Binding-site contacts:
Ligand atom C contacts residue TYR257 of chain 1.A at 3.3 Å (hydrophobic).
Ligand atom CA contacts residue THR210 of chain 1.A at 3.7 Å.
Ligand atom C contacts residue TYR216 of chain 1.A at 3.4 Å (hydrophobic).
Ligand atom CB contacts residue A9Z4 of chain 1.B at 2.6 Å.
Ligand atom CA contacts residue GLN144 of chain 1.A at 3.6 Å.
Ligand atom CB contacts residue THR210 of chain 1.A at 3.8 Å.
Ligand atom N contacts residue GLN144 of chain 1.A at 3.1 Å (h-bond).
Ligand atom C contacts residue TRP33 of chain 1.A at 3.8 Å (hydrophobic).
Ligand atom O contacts residue ILE209 of chain 1.A at 3.6 Å.
Ligand atom OE1 contacts residue HIS140 of chain 1.A at 3.2 Å.
Ligand atom CG contacts residue MUB1 of chain 1.F at 3.6 Å.
Ligand atom O contacts residue ARG212 of chain 1.A at 3.1 Å (salt-bridge).
Ligand atom SG contacts residue PRO145 of chain 1.A at 3.6 Å.
Ligand atom N contacts residue MUB1 of chain 1.F at 1.4 Å.
Ligand atom O contacts residue THR210 of chain 1.A at 3.1 Å (h-bond).
Ligand atom O contacts residue TRP33 of chain 1.A at 3.7 Å.
Ligand atom C contacts residue GLN144 of chain 1.A at 3.8 Å.
Ligand atom OXT contacts residue ILE209 of chain 1.A at 3.6 Å.
Ligand atom C contacts residue ARG212 of chain 1.A at 3.7 Å.
Ligand atom N contacts residue THR210 of chain 1.A at 3.1 Å (h-bond).
Ligand atom N contacts residue THR210 of chain 1.A at 2.9 Å (h-bond).
Ligand atom CA contacts residue THR210 of chain 1.A at 3.7 Å.
Ligand atom O contacts residue TYR257 of chain 1.A at 2.5 Å (h-bond).
Ligand atom C contacts residue THR210 of chain 1.A at 3.7 Å.
Ligand atom CB contacts residue MUB1 of chain 1.F at 3.7 Å.
Ligand atom OXT contacts residue LYS37 of chain 1.A at 2.8 Å (salt-bridge).
Ligand atom CB contacts residue ILE143 of chain 1.A at 3.6 Å (hydrophobic).
Ligand atom C contacts residue LYS37 of chain 1.A at 3.8 Å.
Ligand atom OXT contacts residue TRP33 of chain 1.A at 3.8 Å.
Ligand atom O contacts residue TYR216 of chain 1.A at 2.6 Å (h-bond).
Ligand atom SG contacts residue A9Z4 of chain 1.B at 1.8 Å.
Ligand atom CB contacts residue TRP254 of chain 1.A at 3.7 Å (hydrophobic).
Ligand atom CB contacts residue MUB1 of chain 1.F at 3.6 Å.
Ligand atom O contacts residue HIS140 of chain 1.A at 3.3 Å.
Ligand atom OXT contacts residue TYR216 of chain 1.A at 3.2 Å (h-bond).
Ligand atom C contacts residue MUB1 of chain 1.F at 3.2 Å.
Ligand atom CA contacts residue MUB1 of chain 1.F at 2.5 Å.
Ligand atom N contacts residue MUB1 of chain 1.F at 3.3 Å.
Ligand atom OXT contacts residue ARG212 of chain 1.A at 3.3 Å (salt-bridge).
Ligand atom C contacts residue THR210 of chain 1.A at 3.8 Å.

The small molecule below binds the protein below.
Small molecule (SMILES): C[C@H](N)C(=O)N[C@H](CCC(=O)N[C@@H](CS)C(=O)N[C@H](C)C(=O)N[C@H](C)C(=O)O)C(=O)O

Sequence of chain 1.A:
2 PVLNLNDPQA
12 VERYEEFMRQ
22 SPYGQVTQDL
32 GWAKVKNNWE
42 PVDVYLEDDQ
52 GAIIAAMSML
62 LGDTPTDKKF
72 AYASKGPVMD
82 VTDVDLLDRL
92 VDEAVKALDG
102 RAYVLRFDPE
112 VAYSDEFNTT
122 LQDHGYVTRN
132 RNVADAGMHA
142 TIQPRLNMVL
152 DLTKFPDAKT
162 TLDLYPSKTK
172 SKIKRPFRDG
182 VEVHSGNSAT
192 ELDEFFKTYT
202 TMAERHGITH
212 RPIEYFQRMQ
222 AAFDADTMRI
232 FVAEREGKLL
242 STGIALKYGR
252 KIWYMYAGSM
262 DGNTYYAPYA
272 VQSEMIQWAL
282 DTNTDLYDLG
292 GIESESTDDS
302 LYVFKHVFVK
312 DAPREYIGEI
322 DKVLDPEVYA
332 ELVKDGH